Sequence of chain 1.L:
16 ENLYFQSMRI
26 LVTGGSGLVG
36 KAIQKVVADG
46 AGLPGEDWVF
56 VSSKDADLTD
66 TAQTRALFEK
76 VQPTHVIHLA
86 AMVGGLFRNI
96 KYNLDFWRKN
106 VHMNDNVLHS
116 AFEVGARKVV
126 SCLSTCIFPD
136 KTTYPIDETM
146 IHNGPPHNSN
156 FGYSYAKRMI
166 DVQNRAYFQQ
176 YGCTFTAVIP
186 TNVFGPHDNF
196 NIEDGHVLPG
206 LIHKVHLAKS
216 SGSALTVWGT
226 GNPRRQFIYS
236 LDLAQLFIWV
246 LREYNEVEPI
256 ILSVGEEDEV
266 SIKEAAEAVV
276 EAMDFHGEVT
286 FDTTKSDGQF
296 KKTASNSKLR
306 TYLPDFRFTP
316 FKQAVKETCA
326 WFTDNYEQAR

The protein below binds the small molecule below.
Small molecule (SMILES): C[C@@H]1O[C@H](OP(=O)(O)OP(=O)(O)OC[C@H]2O[C@@H](n3cnc4c(=O)[nH]c(N)nc43)[C@H](O)[C@@H]2O)[C@@H](O)[C@H](O)[C@@H]1O

Binding-site contacts:
Ligand atom C4A contacts residue HIS201 of chain 1.L at 3.2 Å.
Ligand atom N9 contacts residue VAL202 of chain 1.L at 3.3 Å.
Ligand atom O2X contacts residue ARG230 of chain 1.L at 3.1 Å (salt-bridge).
Ligand atom O3P contacts residue GLY90 of chain 1.L at 3.5 Å.
Ligand atom C4A contacts residue CYS131 of chain 1.L at 3.2 Å (hydrophobic).
Ligand atom O5 contacts residue LYS297 of chain 1.L at 3.3 Å (salt-bridge).
Ligand atom O3 contacts residue TYR158 of chain 1.L at 3.1 Å.
Ligand atom C4 contacts residue VAL202 of chain 1.L at 3.3 Å (hydrophobic).
Ligand atom O4 contacts residue CYS131 of chain 1.L at 2.9 Å (h-bond).
Ligand atom O1X contacts residue LYS297 of chain 1.L at 2.8 Å (salt-bridge).
Ligand atom C8 contacts residue TRP223 of chain 1.L at 2.9 Å (hydrophobic).
Ligand atom O2 contacts residue ASN155 of chain 1.L at 3.3 Å (h-bond).
Ligand atom O1X contacts residue ARG230 of chain 1.L at 2.9 Å (salt-bridge).
Ligand atom N2 contacts residue VAL202 of chain 1.L at 3.4 Å (h-bond).
Ligand atom O3' contacts residue ASP292 of chain 1.L at 2.9 Å (salt-bridge).
Ligand atom C5A contacts residue CYS131 of chain 1.L at 3.2 Å (hydrophobic).
Ligand atom N7 contacts residue TRP223 of chain 1.L at 3.3 Å (h-bond).
Ligand atom C2A contacts residue CYS131 of chain 1.L at 3.4 Å (hydrophobic).
Ligand atom N3 contacts residue VAL202 of chain 1.L at 3.4 Å.
Ligand atom O1X contacts residue ASN187 of chain 1.L at 2.7 Å (h-bond).
Ligand atom C3 contacts residue CYS131 of chain 1.L at 3.4 Å (hydrophobic).
Ligand atom N2 contacts residue GLY200 of chain 1.L at 3.2 Å (h-bond).
Ligand atom C3' contacts residue ASP292 of chain 1.L at 3.5 Å.
Ligand atom O5 contacts residue CYS131 of chain 1.L at 3.0 Å (h-bond).
Ligand atom O4 contacts residue TYR158 of chain 1.L at 3.5 Å.
Ligand atom C6A contacts residue CYS131 of chain 1.L at 3.1 Å (hydrophobic).
Ligand atom O3P contacts residue LEU91 of chain 1.L at 2.9 Å (h-bond).
Ligand atom C2 contacts residue VAL202 of chain 1.L at 3.3 Å (hydrophobic).
Ligand atom C5 contacts residue VAL202 of chain 1.L at 3.5 Å (hydrophobic).
Ligand atom C5A contacts residue HIS201 of chain 1.L at 3.3 Å.
Ligand atom O2' contacts residue SER291 of chain 1.L at 2.6 Å (h-bond).
Ligand atom O2' contacts residue TRP223 of chain 1.L at 3.2 Å (h-bond).
Ligand atom C4A contacts residue GLY89 of chain 1.L at 3.5 Å.
Ligand atom C3 contacts residue GLY89 of chain 1.L at 3.4 Å.
Ligand atom O3 contacts residue CYS131 of chain 1.L at 3.2 Å (h-bond).
Ligand atom O6 contacts residue LYS209 of chain 1.L at 2.8 Å (salt-bridge).
Ligand atom O1P contacts residue VAL202 of chain 1.L at 2.8 Å (h-bond).
Ligand atom O3 contacts residue ASN155 of chain 1.L at 3.4 Å (h-bond).
Ligand atom O4' contacts residue VAL202 of chain 1.L at 3.4 Å.
Ligand atom O1P contacts residue HIS201 of chain 1.L at 3.2 Å.